Binding-site contacts:
Ligand atom C14 contacts residue TYR247 of chain 1.D at 3.0 Å (hydrophobic).
Ligand atom C25 contacts residue MET267 of chain 1.D at 3.7 Å (hydrophobic).
Ligand atom C22 contacts residue MET267 of chain 1.D at 3.7 Å (hydrophobic).
Ligand atom C24 contacts residue GLU275 of chain 1.D at 3.6 Å.
Ligand atom C24 contacts residue PRO266 of chain 1.D at 3.5 Å (hydrophobic).
Ligand atom N19 contacts residue TYR247 of chain 1.D at 2.3 Å (h-bond).
Ligand atom C9 contacts residue ILE246 of chain 1.D at 3.6 Å (hydrophobic).
Ligand atom C18 contacts residue MET267 of chain 1.D at 3.6 Å (hydrophobic).
Ligand atom C23 contacts residue GLU275 of chain 1.D at 3.7 Å.
Ligand atom C25 contacts residue PRO266 of chain 1.D at 3.6 Å (hydrophobic).
Ligand atom C15 contacts residue MET267 of chain 1.D at 3.6 Å (hydrophobic).
Ligand atom C15 contacts residue TYR247 of chain 1.D at 3.1 Å (hydrophobic).
Ligand atom C13 contacts residue MET267 of chain 1.D at 3.4 Å (hydrophobic).
Ligand atom C26 contacts residue MET267 of chain 1.D at 3.6 Å (hydrophobic).
Ligand atom C4 contacts residue PHE283 of chain 1.D at 3.8 Å (hydrophobic).
Ligand atom N19 contacts residue GLY279 of chain 1.D at 3.6 Å.
Ligand atom C3 contacts residue PHE283 of chain 1.D at 3.7 Å (hydrophobic).
Ligand atom C11 contacts residue SER231 of chain 1.D at 2.6 Å.
Ligand atom O10 contacts residue SER231 of chain 1.D at 2.1 Å (h-bond).
Ligand atom C5 contacts residue PHE250 of chain 1.D at 3.6 Å (hydrophobic).
Ligand atom N16 contacts residue GLY279 of chain 1.D at 3.5 Å (h-bond).
Ligand atom C14 contacts residue GLN280 of chain 1.D at 3.1 Å.
Ligand atom C18 contacts residue TYR247 of chain 1.D at 3.5 Å (hydrophobic).
Ligand atom C18 contacts residue GLY279 of chain 1.D at 3.1 Å.
Ligand atom C9 contacts residue SER231 of chain 1.D at 3.4 Å.
Ligand atom C4 contacts residue PHE250 of chain 1.D at 3.5 Å (hydrophobic).
Ligand atom C15 contacts residue GLY279 of chain 1.D at 3.6 Å.
Ligand atom C22 contacts residue TYR247 of chain 1.D at 3.4 Å (hydrophobic).
Ligand atom C20 contacts residue MET267 of chain 1.D at 3.6 Å (hydrophobic).
Ligand atom C21 contacts residue GLY279 of chain 1.D at 3.3 Å.
Ligand atom C17 contacts residue GLY279 of chain 1.D at 3.6 Å.
Ligand atom C24 contacts residue LYS272 of chain 1.D at 3.6 Å.
Ligand atom N19 contacts residue MET267 of chain 1.D at 3.5 Å.
Ligand atom C17 contacts residue MET267 of chain 1.D at 3.7 Å (hydrophobic).
Ligand atom C23 contacts residue VAL276 of chain 1.D at 3.7 Å (hydrophobic).
Ligand atom N6 contacts residue GLN280 of chain 1.D at 3.6 Å (h-bond).
Ligand atom C21 contacts residue MET267 of chain 1.D at 3.5 Å (hydrophobic).
Ligand atom C13 contacts residue PHE250 of chain 1.D at 3.5 Å (hydrophobic).
Ligand atom N16 contacts residue MET267 of chain 1.D at 3.5 Å (h-bond).
Ligand atom C2 contacts residue PHE283 of chain 1.D at 3.5 Å (hydrophobic).

Sequence of chain 1.D:
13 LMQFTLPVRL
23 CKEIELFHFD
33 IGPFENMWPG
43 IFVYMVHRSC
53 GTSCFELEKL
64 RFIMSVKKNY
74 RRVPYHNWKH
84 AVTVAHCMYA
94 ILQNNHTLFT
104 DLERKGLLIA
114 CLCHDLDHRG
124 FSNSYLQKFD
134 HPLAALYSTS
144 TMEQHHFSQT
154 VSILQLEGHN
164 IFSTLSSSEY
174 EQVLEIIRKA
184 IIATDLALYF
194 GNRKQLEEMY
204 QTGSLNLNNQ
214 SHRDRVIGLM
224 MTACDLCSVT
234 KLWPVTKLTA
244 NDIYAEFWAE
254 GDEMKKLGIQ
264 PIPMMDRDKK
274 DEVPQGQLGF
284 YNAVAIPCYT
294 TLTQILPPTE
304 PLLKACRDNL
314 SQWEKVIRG

The protein below binds the small molecule below.
Small molecule (SMILES): CN1CC(c2ccccc2)N=C1CCc1cccc(N2CCOCC2)n1